This small molecule binds to this protein.
Small molecule (SMILES): CC(=O)N[C@H]1[C@H]([C@H](O)[C@H](O)CO)O[C@@](O[C@H]2[C@@H](O)[C@@H](CO)O[C@@H](O[C@H]3[C@H](O)[C@@H](O)[C@H](O)O[C@@H]3CO)[C@@H]2O)(C(=O)O)C[C@@H]1O

Binding-site contacts:
Ligand atom O10 contacts residue THR291 of chain 39.F at 3.7 Å.
Ligand atom O10 contacts residue ASN293 of chain 39.F at 3.5 Å (h-bond).
Ligand atom O1A contacts residue TYR72 of chain 39.F at 3.2 Å.
Ligand atom O1A contacts residue GLY78 of chain 39.F at 3.7 Å.
Ligand atom C7 contacts residue TYR72 of chain 39.F at 4.2 Å (hydrophobic).
Ligand atom C4 contacts residue HIS298 of chain 39.F at 4.1 Å.
Ligand atom O6 contacts residue ASN93 of chain 39.F at 2.9 Å (h-bond).
Ligand atom O1B contacts residue TYR72 of chain 39.F at 4.1 Å.
Ligand atom N5 contacts residue TYR72 of chain 39.F at 3.1 Å (h-bond).
Ligand atom O4 contacts residue TYR72 of chain 39.F at 4.3 Å.
Ligand atom C4 contacts residue VAL296 of chain 39.F at 4.3 Å (hydrophobic).
Ligand atom C4 contacts residue TYR72 of chain 39.F at 3.5 Å (hydrophobic).
Ligand atom C3 contacts residue ARG77 of chain 39.F at 3.9 Å.
Ligand atom C1 contacts residue TYR72 of chain 39.F at 3.8 Å (hydrophobic).
Ligand atom O4 contacts residue ASN80 of chain 39.F at 4.2 Å.
Ligand atom C6 contacts residue THR94 of chain 39.F at 4.2 Å.
Ligand atom O4 contacts residue ILE79 of chain 39.F at 3.5 Å (h-bond).
Ligand atom C6 contacts residue ASN93 of chain 39.F at 3.1 Å.
Ligand atom O1A contacts residue ARG77 of chain 39.F at 3.0 Å (salt-bridge).
Ligand atom C6 contacts residue TYR72 of chain 39.F at 3.6 Å (hydrophobic).
Ligand atom C2 contacts residue GLY78 of chain 39.F at 4.2 Å.
Ligand atom C5 contacts residue TYR72 of chain 39.F at 3.6 Å (hydrophobic).
Ligand atom C1 contacts residue ARG77 of chain 39.F at 3.5 Å.
Ligand atom O8 contacts residue ARG77 of chain 39.F at 3.9 Å.
Ligand atom O4 contacts residue GLY78 of chain 39.F at 3.1 Å.
Ligand atom O4 contacts residue VAL296 of chain 39.F at 3.8 Å.
Ligand atom O3 contacts residue ASN80 of chain 39.F at 4.0 Å.
Ligand atom C10 contacts residue TYR72 of chain 39.F at 4.1 Å (hydrophobic).
Ligand atom C11 contacts residue ASP85 of chain 38.F at 3.7 Å.
Ligand atom C3 contacts residue GLY78 of chain 39.F at 4.2 Å.
Ligand atom C4 contacts residue GLY78 of chain 39.F at 3.4 Å.
Ligand atom O4 contacts residue THR291 of chain 39.F at 3.3 Å.
Ligand atom O3 contacts residue GLY78 of chain 39.F at 3.7 Å.
Ligand atom C3 contacts residue VAL296 of chain 39.F at 3.5 Å (hydrophobic).
Ligand atom O1B contacts residue ARG77 of chain 39.F at 2.9 Å (salt-bridge).
Ligand atom C5 contacts residue ASN93 of chain 39.F at 4.2 Å.
Ligand atom O8 contacts residue TYR72 of chain 39.F at 4.2 Å.
Ligand atom C3 contacts residue GLY78 of chain 39.F at 4.0 Å.
Ligand atom C3 contacts residue HIS298 of chain 39.F at 4.1 Å.
Ligand atom O4 contacts residue HIS298 of chain 39.F at 3.1 Å (h-bond).

Sequence of chain 38.F:
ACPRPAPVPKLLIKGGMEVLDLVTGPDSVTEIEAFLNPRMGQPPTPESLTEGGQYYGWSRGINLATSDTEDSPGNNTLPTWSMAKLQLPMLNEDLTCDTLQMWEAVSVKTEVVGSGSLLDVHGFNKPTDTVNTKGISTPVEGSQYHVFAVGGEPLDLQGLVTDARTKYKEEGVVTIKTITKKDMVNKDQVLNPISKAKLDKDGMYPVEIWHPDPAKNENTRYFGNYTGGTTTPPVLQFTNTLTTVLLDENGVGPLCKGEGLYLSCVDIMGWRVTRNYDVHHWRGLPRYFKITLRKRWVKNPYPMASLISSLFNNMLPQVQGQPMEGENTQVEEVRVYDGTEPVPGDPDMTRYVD

Sequence of chain 39.F:
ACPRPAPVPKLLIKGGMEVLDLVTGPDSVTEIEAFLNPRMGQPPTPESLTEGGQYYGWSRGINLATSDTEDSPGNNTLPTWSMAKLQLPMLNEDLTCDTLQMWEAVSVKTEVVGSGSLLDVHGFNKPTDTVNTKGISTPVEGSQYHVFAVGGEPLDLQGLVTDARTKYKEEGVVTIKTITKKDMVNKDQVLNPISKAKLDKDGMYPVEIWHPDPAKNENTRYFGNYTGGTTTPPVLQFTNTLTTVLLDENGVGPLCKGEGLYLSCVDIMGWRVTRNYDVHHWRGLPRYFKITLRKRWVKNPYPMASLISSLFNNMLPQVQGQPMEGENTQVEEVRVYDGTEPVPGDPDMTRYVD